Binding-site contacts:
Ligand atom C3 contacts residue ASN72 of chain 1.A at 3.8 Å.
Ligand atom C2 contacts residue ASN72 of chain 1.A at 2.4 Å.
Ligand atom C1 contacts residue ASN72 of chain 1.A at 1.4 Å.
Ligand atom N2 contacts residue ASN72 of chain 1.A at 2.9 Å (h-bond).
Ligand atom C5 contacts residue MET104 of chain 1.A at 4.5 Å (hydrophobic).
Ligand atom O7 contacts residue HIS71 of chain 1.A at 3.9 Å.
Ligand atom C5 contacts residue ASN72 of chain 1.A at 3.7 Å.
Ligand atom O7 contacts residue ASN72 of chain 1.A at 3.4 Å (h-bond).
Ligand atom O5 contacts residue ASN72 of chain 1.A at 2.4 Å (h-bond).
Ligand atom C4 contacts residue ASN72 of chain 1.A at 4.2 Å.
Ligand atom O5 contacts residue MET104 of chain 1.A at 3.8 Å.
Ligand atom C8 contacts residue ASN72 of chain 1.A at 3.4 Å.
Ligand atom C6 contacts residue MET104 of chain 1.A at 3.9 Å (hydrophobic).
Ligand atom C1 contacts residue THR74 of chain 1.A at 4.1 Å.
Ligand atom C7 contacts residue ASN72 of chain 1.A at 3.3 Å.

The protein below binds the small molecule below.
Small molecule (SMILES): CC(=O)N[C@@H]1[C@@H](O)[C@H](O)[C@@H](CO)O[C@H]1O

Sequence of chain 1.A:
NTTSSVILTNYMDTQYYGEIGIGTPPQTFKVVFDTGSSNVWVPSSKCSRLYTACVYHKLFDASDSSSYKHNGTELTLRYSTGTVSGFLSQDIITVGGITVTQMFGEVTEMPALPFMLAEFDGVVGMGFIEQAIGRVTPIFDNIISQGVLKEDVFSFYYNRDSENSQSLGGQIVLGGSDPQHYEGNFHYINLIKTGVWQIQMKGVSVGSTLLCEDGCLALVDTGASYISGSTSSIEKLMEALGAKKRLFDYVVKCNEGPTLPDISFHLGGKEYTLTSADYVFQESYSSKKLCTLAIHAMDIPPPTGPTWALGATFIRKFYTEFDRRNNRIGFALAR